Sequence of chain 1.B:
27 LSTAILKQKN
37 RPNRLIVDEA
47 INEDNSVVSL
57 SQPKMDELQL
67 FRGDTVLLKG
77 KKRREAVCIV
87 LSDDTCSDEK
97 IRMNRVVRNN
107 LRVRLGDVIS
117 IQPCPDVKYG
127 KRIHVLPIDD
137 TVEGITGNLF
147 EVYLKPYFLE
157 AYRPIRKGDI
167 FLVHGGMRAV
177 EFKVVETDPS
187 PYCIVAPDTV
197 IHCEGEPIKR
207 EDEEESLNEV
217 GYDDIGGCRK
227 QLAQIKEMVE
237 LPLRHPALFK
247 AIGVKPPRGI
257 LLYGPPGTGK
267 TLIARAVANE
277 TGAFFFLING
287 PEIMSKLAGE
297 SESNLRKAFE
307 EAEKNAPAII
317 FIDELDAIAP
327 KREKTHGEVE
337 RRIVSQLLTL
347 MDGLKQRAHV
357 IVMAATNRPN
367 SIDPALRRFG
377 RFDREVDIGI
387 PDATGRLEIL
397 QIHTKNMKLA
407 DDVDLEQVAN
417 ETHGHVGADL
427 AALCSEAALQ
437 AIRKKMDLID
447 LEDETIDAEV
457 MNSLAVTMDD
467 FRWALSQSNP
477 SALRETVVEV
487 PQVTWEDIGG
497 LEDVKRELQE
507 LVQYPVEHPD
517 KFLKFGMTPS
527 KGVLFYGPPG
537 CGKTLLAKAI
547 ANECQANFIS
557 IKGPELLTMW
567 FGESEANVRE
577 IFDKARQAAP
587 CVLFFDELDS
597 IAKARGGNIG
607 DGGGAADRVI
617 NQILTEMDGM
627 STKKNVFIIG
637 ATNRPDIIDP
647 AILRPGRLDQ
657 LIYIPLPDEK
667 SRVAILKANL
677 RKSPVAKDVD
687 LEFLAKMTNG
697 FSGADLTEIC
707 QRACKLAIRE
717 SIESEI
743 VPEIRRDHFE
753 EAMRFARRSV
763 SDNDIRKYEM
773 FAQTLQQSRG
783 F

Sequence of chain 1.A:
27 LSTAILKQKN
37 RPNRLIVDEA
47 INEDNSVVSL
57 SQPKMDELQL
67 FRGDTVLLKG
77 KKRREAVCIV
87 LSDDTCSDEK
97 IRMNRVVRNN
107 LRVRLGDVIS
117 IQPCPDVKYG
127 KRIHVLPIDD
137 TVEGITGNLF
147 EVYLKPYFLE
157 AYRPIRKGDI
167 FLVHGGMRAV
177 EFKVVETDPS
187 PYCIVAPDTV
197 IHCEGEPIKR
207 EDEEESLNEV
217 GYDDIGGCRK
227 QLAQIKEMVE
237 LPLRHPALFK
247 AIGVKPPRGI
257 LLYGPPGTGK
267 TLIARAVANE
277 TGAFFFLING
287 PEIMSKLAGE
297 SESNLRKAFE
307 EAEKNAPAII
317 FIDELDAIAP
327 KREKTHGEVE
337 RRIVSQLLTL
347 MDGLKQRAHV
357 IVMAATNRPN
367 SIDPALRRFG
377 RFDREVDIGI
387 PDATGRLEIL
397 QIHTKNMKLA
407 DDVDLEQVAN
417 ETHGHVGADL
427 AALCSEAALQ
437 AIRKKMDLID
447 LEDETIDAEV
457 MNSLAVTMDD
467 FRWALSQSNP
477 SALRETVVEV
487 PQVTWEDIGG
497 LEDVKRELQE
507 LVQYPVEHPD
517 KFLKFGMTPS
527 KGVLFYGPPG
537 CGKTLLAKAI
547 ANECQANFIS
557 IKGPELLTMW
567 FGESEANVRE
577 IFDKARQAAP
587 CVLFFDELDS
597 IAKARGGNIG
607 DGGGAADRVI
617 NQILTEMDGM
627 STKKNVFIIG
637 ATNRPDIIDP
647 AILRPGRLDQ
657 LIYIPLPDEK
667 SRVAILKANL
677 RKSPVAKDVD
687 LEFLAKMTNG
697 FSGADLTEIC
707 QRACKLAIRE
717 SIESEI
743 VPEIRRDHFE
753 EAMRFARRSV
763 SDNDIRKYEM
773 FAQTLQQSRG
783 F

Binding-site contacts:
Ligand atom N6 contacts residue ILE671 of chain 1.B at 3.6 Å.
Ligand atom O2B contacts residue GLY538 of chain 1.B at 3.2 Å (h-bond).
Ligand atom O3A contacts residue GLY536 of chain 1.B at 3.5 Å.
Ligand atom C2 contacts residue ASN675 of chain 1.B at 3.6 Å.
Ligand atom O1A contacts residue THR540 of chain 1.B at 3.0 Å (h-bond).
Ligand atom O2B contacts residue LYS539 of chain 1.B at 3.0 Å (salt-bridge).
Ligand atom O2B contacts residue GLY536 of chain 1.B at 3.6 Å (h-bond).
Ligand atom S1G contacts residue PRO651 of chain 1.A at 3.5 Å.
Ligand atom N7 contacts residue GLY538 of chain 1.B at 3.3 Å (h-bond).
Ligand atom N1 contacts residue ILE671 of chain 1.B at 3.6 Å.
Ligand atom O3A contacts residue CYS537 of chain 1.B at 3.6 Å.
Ligand atom N6 contacts residue GLY495 of chain 1.B at 3.4 Å (h-bond).
Ligand atom N3 contacts residue ASN675 of chain 1.B at 3.5 Å (h-bond).
Ligand atom O2A contacts residue LEU541 of chain 1.B at 3.1 Å (h-bond).
Ligand atom O3A contacts residue GLY538 of chain 1.B at 3.4 Å (h-bond).
Ligand atom O1B contacts residue LYS539 of chain 1.B at 3.6 Å.
Ligand atom S1G contacts residue GLY536 of chain 1.B at 3.6 Å.
Ligand atom C1' contacts residue THR703 of chain 1.B at 3.3 Å.
Ligand atom O2' contacts residue THR703 of chain 1.B at 3.2 Å (h-bond).
Ligand atom O2B contacts residue CYS537 of chain 1.B at 3.1 Å (h-bond).
Ligand atom O2A contacts residue LYS539 of chain 1.B at 3.2 Å (salt-bridge).
Ligand atom O3G contacts residue ARG781 of chain 1.A at 2.8 Å (salt-bridge).
Ligand atom O2A contacts residue THR540 of chain 1.B at 2.8 Å (h-bond).
Ligand atom N7 contacts residue CYS537 of chain 1.B at 3.2 Å.
Ligand atom O1A contacts residue MG1 of chain 1.N at 3.3 Å.
Ligand atom S1G contacts residue ARG781 of chain 1.A at 3.4 Å (salt-bridge).
Ligand atom O1B contacts residue MG1 of chain 1.N at 3.0 Å.
Ligand atom O1B contacts residue THR540 of chain 1.B at 2.9 Å (h-bond).
Ligand atom O2A contacts residue GLY538 of chain 1.B at 3.2 Å.
Ligand atom C4 contacts residue LEU541 of chain 1.B at 3.5 Å (hydrophobic).
Ligand atom O3B contacts residue GLY536 of chain 1.B at 2.8 Å (h-bond).
Ligand atom PG contacts residue GLY536 of chain 1.B at 3.7 Å.
Ligand atom O2G contacts residue MG1 of chain 1.N at 2.6 Å.
Ligand atom N1 contacts residue ILE494 of chain 1.B at 3.6 Å.
Ligand atom PB contacts residue GLY536 of chain 1.B at 3.6 Å.
Ligand atom C2 contacts residue ASP493 of chain 1.B at 3.2 Å.
Ligand atom N1 contacts residue ASP493 of chain 1.B at 3.5 Å (salt-bridge).
Ligand atom O3G contacts residue ASN639 of chain 1.B at 3.3 Å (h-bond).
Ligand atom O2' contacts residue ASN675 of chain 1.B at 3.6 Å (h-bond).
Ligand atom N1 contacts residue GLY495 of chain 1.B at 3.0 Å (h-bond).

A protein and the small-molecule ligand that binds it are described below.
Small molecule (SMILES): Nc1ncnc2c1ncn2[C@@H]1O[C@H](COP(=O)(O)OP(=O)(O)OP(O)(O)=S)[C@@H](O)[C@H]1O